Binding-site contacts:
Ligand atom O7 contacts residue ASN1098 of chain 1.C at 3.7 Å.
Ligand atom C7 contacts residue ASN1098 of chain 1.C at 3.5 Å.
Ligand atom C3 contacts residue THR1100 of chain 1.C at 4.0 Å.
Ligand atom C1 contacts residue THR1100 of chain 1.C at 3.9 Å.
Ligand atom N2 contacts residue ASN1098 of chain 1.C at 3.0 Å (h-bond).
Ligand atom O6 contacts residue PHE1103 of chain 1.C at 4.0 Å.
Ligand atom C4 contacts residue HIS1101 of chain 1.C at 3.9 Å.
Ligand atom N2 contacts residue HIS1101 of chain 1.C at 4.4 Å.
Ligand atom C2 contacts residue ASN1098 of chain 1.C at 2.5 Å.
Ligand atom C3 contacts residue HIS1101 of chain 1.C at 3.6 Å.
Ligand atom C5 contacts residue HIS1101 of chain 1.C at 3.4 Å.
Ligand atom C1 contacts residue HIS1101 of chain 1.C at 3.6 Å.
Ligand atom N2 contacts residue THR1100 of chain 1.C at 3.0 Å (h-bond).
Ligand atom C3 contacts residue ASN1098 of chain 1.C at 3.8 Å.
Ligand atom O5 contacts residue PHE1103 of chain 1.C at 3.9 Å.
Ligand atom C5 contacts residue ASN1098 of chain 1.C at 3.6 Å.
Ligand atom C5 contacts residue PHE1103 of chain 1.C at 4.3 Å (hydrophobic).
Ligand atom O5 contacts residue ASN1098 of chain 1.C at 2.3 Å (h-bond).
Ligand atom C1 contacts residue ASN1098 of chain 1.C at 1.4 Å.
Ligand atom O5 contacts residue HIS1101 of chain 1.C at 3.9 Å.
Ligand atom C6 contacts residue PHE1103 of chain 1.C at 3.9 Å (hydrophobic).
Ligand atom O4 contacts residue HIS1101 of chain 1.C at 3.6 Å.
Ligand atom C7 contacts residue THR1100 of chain 1.C at 3.9 Å.
Ligand atom C6 contacts residue HIS1101 of chain 1.C at 4.4 Å.
Ligand atom C8 contacts residue THR1100 of chain 1.C at 3.8 Å.
Ligand atom C2 contacts residue THR1100 of chain 1.C at 3.8 Å.
Ligand atom C2 contacts residue HIS1101 of chain 1.C at 4.1 Å.
Ligand atom C4 contacts residue ASN1098 of chain 1.C at 4.2 Å.
Ligand atom C8 contacts residue ASN1098 of chain 1.C at 3.6 Å.

This small molecule binds to this protein.
Small molecule (SMILES): CC(=O)N[C@H]1[C@H](O[C@H]2[C@H](O)[C@@H](NC(C)=O)CO[C@@H]2CO)O[C@H](CO)[C@@H](O)[C@@H]1O

Sequence of chain 1.C:
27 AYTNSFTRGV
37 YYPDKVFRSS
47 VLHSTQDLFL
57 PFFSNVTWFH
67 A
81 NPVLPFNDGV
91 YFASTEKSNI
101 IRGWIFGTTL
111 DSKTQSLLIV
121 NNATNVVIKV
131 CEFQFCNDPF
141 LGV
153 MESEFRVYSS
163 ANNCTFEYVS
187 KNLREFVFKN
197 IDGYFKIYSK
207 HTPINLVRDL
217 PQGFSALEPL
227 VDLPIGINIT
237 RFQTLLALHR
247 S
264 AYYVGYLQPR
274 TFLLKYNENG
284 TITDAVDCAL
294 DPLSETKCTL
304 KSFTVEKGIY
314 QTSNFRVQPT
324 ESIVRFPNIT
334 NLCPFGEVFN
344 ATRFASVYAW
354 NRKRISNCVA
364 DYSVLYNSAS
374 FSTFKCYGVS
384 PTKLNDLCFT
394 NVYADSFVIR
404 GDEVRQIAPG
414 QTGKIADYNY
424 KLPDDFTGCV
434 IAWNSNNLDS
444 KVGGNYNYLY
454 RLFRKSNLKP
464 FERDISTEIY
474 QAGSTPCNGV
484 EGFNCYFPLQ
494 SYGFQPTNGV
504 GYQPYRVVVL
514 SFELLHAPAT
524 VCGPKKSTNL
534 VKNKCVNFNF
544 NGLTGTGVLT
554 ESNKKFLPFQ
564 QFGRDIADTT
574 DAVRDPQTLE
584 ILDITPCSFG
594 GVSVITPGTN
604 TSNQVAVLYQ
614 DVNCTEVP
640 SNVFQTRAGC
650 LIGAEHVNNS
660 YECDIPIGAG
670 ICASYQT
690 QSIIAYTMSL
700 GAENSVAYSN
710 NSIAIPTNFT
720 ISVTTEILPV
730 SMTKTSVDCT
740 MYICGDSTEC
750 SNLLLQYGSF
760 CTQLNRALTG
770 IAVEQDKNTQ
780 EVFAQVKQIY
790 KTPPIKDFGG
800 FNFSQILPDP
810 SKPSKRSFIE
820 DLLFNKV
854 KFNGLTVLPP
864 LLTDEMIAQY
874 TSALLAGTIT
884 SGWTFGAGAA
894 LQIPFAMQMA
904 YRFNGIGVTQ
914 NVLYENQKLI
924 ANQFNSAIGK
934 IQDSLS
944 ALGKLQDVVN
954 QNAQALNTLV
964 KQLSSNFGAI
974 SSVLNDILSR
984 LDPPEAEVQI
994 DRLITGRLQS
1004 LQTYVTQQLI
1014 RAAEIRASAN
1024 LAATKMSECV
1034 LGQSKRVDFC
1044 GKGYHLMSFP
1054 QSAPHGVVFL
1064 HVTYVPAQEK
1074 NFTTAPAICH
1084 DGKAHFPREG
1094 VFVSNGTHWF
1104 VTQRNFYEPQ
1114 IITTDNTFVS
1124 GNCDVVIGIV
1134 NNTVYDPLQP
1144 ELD